Binding-site contacts:
Ligand atom O5 contacts residue ASP796 of chain 1.B at 3.2 Å (salt-bridge).
Ligand atom C1 contacts residue ASP796 of chain 1.B at 3.6 Å.
Ligand atom C5 contacts residue ASN709 of chain 1.A at 3.7 Å.
Ligand atom O5 contacts residue ASN709 of chain 1.A at 2.4 Å (h-bond).
Ligand atom N2 contacts residue ASN709 of chain 1.A at 2.8 Å (h-bond).
Ligand atom C8 contacts residue ILE1130 of chain 1.A at 4.3 Å (hydrophobic).
Ligand atom C7 contacts residue ASN709 of chain 1.A at 3.1 Å.
Ligand atom C3 contacts residue ASN709 of chain 1.A at 3.7 Å.
Ligand atom O7 contacts residue ASN709 of chain 1.A at 3.0 Å (h-bond).
Ligand atom C8 contacts residue GLY1131 of chain 1.A at 3.5 Å.
Ligand atom C4 contacts residue ASN709 of chain 1.A at 4.2 Å.
Ligand atom C8 contacts residue ASN709 of chain 1.A at 4.2 Å.
Ligand atom C2 contacts residue ASN709 of chain 1.A at 2.4 Å.
Ligand atom C1 contacts residue ASN709 of chain 1.A at 1.4 Å.

Sequence of chain 1.A:
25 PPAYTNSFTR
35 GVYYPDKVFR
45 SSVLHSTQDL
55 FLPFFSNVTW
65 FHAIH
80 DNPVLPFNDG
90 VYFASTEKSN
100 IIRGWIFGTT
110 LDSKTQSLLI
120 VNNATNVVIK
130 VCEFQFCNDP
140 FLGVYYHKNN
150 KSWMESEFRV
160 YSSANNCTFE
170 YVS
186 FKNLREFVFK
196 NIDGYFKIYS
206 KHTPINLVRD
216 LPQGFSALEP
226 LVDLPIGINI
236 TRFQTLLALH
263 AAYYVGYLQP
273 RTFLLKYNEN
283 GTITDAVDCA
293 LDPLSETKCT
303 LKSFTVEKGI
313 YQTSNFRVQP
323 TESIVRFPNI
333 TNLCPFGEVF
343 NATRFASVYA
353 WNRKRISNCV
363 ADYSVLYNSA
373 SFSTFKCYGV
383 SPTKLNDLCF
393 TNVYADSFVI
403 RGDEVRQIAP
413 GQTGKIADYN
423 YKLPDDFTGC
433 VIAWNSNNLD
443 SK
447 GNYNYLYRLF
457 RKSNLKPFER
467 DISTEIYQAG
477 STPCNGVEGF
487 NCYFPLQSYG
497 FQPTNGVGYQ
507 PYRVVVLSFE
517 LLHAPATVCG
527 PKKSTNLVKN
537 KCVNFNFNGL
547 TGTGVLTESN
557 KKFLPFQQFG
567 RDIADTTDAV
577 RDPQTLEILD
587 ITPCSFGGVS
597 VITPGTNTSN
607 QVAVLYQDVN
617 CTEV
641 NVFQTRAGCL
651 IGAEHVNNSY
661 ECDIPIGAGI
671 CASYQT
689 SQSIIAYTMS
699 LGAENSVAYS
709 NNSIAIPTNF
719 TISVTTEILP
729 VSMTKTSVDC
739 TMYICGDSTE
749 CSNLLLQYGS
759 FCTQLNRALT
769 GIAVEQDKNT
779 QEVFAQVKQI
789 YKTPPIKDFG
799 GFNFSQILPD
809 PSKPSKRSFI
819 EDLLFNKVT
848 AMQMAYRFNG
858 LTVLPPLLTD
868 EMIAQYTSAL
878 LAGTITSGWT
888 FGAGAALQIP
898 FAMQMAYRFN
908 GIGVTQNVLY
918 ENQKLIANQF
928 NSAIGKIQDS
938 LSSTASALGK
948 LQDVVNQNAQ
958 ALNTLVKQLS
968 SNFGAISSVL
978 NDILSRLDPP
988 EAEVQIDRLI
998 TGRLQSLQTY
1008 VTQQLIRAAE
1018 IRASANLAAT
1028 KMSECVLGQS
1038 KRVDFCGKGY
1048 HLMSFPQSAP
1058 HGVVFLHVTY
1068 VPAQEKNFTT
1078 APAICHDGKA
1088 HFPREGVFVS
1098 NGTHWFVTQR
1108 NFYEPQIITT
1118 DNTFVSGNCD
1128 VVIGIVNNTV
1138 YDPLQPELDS

A small-molecule ligand and the protein it binds are described below.
Small molecule (SMILES): CC(=O)N[C@@H]1[C@@H](O)[C@H](O)[C@@H](CO)O[C@H]1O

Sequence of chain 1.B:
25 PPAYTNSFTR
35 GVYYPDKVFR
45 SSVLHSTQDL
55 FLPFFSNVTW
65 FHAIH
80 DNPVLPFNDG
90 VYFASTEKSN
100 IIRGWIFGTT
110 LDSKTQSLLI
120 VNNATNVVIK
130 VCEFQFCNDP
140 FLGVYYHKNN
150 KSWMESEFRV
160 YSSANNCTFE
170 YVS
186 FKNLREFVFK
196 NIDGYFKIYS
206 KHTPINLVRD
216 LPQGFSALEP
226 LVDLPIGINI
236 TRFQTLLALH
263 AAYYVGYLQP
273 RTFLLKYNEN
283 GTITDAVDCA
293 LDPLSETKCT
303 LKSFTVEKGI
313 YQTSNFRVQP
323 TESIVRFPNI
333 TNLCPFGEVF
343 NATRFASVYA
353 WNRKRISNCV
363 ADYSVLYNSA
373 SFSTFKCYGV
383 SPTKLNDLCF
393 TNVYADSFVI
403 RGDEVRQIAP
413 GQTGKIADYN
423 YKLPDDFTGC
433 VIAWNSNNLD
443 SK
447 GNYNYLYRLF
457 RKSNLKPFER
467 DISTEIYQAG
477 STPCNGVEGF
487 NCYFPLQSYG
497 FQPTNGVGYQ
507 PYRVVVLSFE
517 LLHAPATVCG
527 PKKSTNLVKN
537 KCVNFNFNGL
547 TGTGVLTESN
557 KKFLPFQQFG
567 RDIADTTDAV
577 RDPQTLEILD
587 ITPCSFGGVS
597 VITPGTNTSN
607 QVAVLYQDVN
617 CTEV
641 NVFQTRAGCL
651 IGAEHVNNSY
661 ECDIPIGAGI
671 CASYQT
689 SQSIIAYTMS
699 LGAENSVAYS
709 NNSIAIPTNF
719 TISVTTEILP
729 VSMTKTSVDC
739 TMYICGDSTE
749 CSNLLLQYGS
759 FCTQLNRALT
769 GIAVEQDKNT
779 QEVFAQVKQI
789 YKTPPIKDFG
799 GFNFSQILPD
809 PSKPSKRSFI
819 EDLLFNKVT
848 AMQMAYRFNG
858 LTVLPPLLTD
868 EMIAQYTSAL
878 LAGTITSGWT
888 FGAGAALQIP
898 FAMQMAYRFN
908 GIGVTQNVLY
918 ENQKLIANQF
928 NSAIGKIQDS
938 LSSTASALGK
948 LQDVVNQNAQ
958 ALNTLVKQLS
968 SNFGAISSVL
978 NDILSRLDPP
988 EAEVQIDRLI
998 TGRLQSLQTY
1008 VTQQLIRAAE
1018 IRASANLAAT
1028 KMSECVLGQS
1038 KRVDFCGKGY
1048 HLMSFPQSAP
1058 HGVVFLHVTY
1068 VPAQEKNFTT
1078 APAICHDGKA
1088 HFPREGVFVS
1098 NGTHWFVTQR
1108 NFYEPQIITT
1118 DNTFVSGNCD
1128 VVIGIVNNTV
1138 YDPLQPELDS